Sequence of chain 1.A:
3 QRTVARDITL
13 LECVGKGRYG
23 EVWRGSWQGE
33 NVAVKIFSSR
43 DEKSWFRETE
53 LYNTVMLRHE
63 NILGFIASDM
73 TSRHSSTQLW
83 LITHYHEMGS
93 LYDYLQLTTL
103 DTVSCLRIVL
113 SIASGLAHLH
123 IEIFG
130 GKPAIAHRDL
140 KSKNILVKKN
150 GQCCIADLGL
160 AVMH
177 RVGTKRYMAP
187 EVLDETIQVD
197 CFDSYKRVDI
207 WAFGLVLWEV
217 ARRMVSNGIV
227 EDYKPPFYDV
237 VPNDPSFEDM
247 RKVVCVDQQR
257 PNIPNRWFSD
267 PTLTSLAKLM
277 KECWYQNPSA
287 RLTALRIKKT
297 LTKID

Binding-site contacts:
Ligand atom C04 contacts residue ASN33 of chain 1.A at 3.7 Å.
Ligand atom N07 contacts residue HIS86 of chain 1.A at 3.9 Å.
Ligand atom C03 contacts residue HIS86 of chain 1.A at 3.4 Å.
Ligand atom O05 contacts residue GLU32 of chain 1.A at 3.7 Å.
Ligand atom C06 contacts residue GLU32 of chain 1.A at 3.9 Å.
Ligand atom C02 contacts residue HIS86 of chain 1.A at 3.7 Å.
Ligand atom O05 contacts residue ILE68 of chain 1.A at 3.9 Å.
Ligand atom C06 contacts residue LU81 of chain 1.J at 3.3 Å.
Ligand atom C04 contacts residue ILE68 of chain 1.A at 4.0 Å (hydrophobic).
Ligand atom O05 contacts residue LU81 of chain 1.J at 3.1 Å.
Ligand atom N07 contacts residue LU81 of chain 1.J at 4.2 Å.
Ligand atom C03 contacts residue ILE68 of chain 1.A at 4.2 Å (hydrophobic).
Ligand atom C04 contacts residue LU81 of chain 1.J at 4.3 Å.
Ligand atom O05 contacts residue ASN33 of chain 1.A at 4.5 Å.
Ligand atom C04 contacts residue GLU32 of chain 1.A at 3.7 Å.
Ligand atom N01 contacts residue GLU32 of chain 1.A at 4.2 Å.

This protein binds this small molecule.
Small molecule (SMILES): NC[C@@H]1COCN1